A small-molecule ligand and the protein it binds are described below.
Small molecule (SMILES): CCCCCCCC(=O)OC[C@H](CO[P](=O)(O)OC1[C@H](O)[C@H](OP(=O)(O)O)C(OP(=O)(O)O)[C@H](OP(=O)(O)O)[C@H]1O)OC(=O)CCCCCCC

Sequence of chain 1.B:
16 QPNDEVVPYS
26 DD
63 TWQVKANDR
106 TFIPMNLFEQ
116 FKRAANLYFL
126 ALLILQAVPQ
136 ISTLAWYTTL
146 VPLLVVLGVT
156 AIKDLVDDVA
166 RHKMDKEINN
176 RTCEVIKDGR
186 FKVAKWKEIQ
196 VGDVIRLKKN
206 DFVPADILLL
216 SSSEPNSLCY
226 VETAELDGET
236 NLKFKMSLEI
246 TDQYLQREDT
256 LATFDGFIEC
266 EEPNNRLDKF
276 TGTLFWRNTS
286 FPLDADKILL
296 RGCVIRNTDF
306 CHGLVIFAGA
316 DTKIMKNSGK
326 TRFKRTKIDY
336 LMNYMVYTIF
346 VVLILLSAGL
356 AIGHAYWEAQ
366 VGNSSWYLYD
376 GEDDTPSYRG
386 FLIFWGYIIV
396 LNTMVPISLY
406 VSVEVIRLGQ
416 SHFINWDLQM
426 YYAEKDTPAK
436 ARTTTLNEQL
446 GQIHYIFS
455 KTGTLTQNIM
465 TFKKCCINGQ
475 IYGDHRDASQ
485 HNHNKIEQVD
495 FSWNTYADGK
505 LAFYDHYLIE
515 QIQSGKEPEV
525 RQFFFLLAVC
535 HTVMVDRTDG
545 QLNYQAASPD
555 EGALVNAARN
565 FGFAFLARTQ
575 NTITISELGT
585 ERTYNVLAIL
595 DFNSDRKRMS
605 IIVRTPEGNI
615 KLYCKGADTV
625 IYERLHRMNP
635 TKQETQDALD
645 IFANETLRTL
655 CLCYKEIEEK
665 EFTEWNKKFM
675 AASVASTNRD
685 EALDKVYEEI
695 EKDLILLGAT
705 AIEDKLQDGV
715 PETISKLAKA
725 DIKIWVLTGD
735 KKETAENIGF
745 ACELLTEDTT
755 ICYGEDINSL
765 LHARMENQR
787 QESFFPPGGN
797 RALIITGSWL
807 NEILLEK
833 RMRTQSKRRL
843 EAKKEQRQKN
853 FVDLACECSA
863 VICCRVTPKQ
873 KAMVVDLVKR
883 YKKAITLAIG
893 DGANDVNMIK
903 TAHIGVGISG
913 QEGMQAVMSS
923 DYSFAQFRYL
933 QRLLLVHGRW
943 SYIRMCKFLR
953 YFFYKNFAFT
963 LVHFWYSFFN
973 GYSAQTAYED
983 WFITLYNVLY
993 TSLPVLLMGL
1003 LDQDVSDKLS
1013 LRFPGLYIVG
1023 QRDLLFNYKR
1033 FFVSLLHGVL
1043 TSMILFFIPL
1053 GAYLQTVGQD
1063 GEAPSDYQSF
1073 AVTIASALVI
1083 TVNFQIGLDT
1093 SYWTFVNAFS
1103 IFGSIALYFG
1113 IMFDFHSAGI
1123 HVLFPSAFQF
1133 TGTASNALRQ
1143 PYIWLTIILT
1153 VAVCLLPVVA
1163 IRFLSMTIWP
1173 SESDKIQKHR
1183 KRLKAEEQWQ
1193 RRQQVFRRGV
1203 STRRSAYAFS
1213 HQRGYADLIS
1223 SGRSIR

Binding-site contacts:
Ligand atom C14 contacts residue LEU1042 of chain 1.B at 3.9 Å (hydrophobic).
Ligand atom O2 contacts residue ARG952 of chain 1.B at 3.4 Å (salt-bridge).
Ligand atom C18 contacts residue PRO1159 of chain 1.B at 3.7 Å (hydrophobic).
Ligand atom C22 contacts residue PRO1159 of chain 1.B at 3.4 Å (hydrophobic).
Ligand atom C21 contacts residue ILE1163 of chain 1.B at 3.9 Å (hydrophobic).
Ligand atom O19 contacts residue HIS1039 of chain 1.B at 3.1 Å.
Ligand atom C12 contacts residue VAL1160 of chain 1.B at 3.9 Å (hydrophobic).
Ligand atom C22 contacts residue VAL1155 of chain 1.B at 3.9 Å (hydrophobic).
Ligand atom O2 contacts residue ARG1164 of chain 1.B at 3.3 Å (salt-bridge).
Ligand atom O21 contacts residue VAL1160 of chain 1.B at 3.8 Å.
Ligand atom O3P contacts residue HIS1039 of chain 1.B at 3.6 Å.
Ligand atom O1P contacts residue ARG952 of chain 1.B at 3.9 Å.
Ligand atom O21 contacts residue ILE1163 of chain 1.B at 3.6 Å.
Ligand atom C20 contacts residue PRO1159 of chain 1.B at 3.8 Å (hydrophobic).
Ligand atom P4 contacts residue ARG1032 of chain 1.B at 3.9 Å.
Ligand atom C16 contacts residue LEU1042 of chain 1.B at 3.8 Å (hydrophobic).
Ligand atom O2P contacts residue VAL1160 of chain 1.B at 3.9 Å.
Ligand atom O2P contacts residue ARG1164 of chain 1.B at 3.5 Å (salt-bridge).
Ligand atom C20 contacts residue VAL1155 of chain 1.B at 3.9 Å (hydrophobic).
Ligand atom C22 contacts residue ILE1046 of chain 1.B at 3.5 Å (hydrophobic).
Ligand atom O6 contacts residue ILE1163 of chain 1.B at 3.3 Å.
Ligand atom C24 contacts residue ILE1046 of chain 1.B at 3.8 Å (hydrophobic).
Ligand atom C25 contacts residue PRO1159 of chain 1.B at 3.6 Å (hydrophobic).
Ligand atom O4P contacts residue ARG1164 of chain 1.B at 3.9 Å.
Ligand atom C12 contacts residue ILE1163 of chain 1.B at 3.5 Å (hydrophobic).
Ligand atom C7 contacts residue VAL1035 of chain 1.B at 3.3 Å (hydrophobic).
Ligand atom O5P contacts residue ARG952 of chain 1.B at 2.8 Å (salt-bridge).
Ligand atom C3 contacts residue SER1167 of chain 1.B at 3.9 Å.
Ligand atom O4 contacts residue SER1167 of chain 1.B at 3.2 Å (h-bond).
Ligand atom O3 contacts residue SER1167 of chain 1.B at 3.6 Å (h-bond).
Ligand atom C2 contacts residue ARG1164 of chain 1.B at 4.0 Å.
Ligand atom C20 contacts residue ILE1046 of chain 1.B at 3.1 Å (hydrophobic).
Ligand atom C14 contacts residue HIS1039 of chain 1.B at 3.9 Å.
Ligand atom O1P contacts residue ARG1164 of chain 1.B at 3.9 Å.
Ligand atom O5P contacts residue ARG1164 of chain 1.B at 3.9 Å.
Ligand atom C10 contacts residue HIS1039 of chain 1.B at 3.6 Å.
Ligand atom O7P contacts residue ARG1032 of chain 1.B at 2.6 Å (salt-bridge).
Ligand atom C17 contacts residue LEU1042 of chain 1.B at 3.7 Å (hydrophobic).
Ligand atom O22 contacts residue LEU1038 of chain 1.B at 3.3 Å.
Ligand atom C10 contacts residue ILE1163 of chain 1.B at 3.9 Å (hydrophobic).